A small-molecule ligand and the protein it binds are described below.
Small molecule (SMILES): CC(=O)N[C@H]1[C@H](O[C@H]2[C@H](O)[C@@H](NC(C)=O)CO[C@@H]2CO)O[C@H](CO)[C@@H](O)[C@@H]1O

Binding-site contacts:
Ligand atom C2 contacts residue ASN61 of chain 1.C at 2.4 Å.
Ligand atom O7 contacts residue ASN61 of chain 1.C at 3.7 Å.
Ligand atom C6 contacts residue ALA62 of chain 1.C at 4.1 Å (hydrophobic).
Ligand atom O5 contacts residue ASN61 of chain 1.C at 2.4 Å (h-bond).
Ligand atom C5 contacts residue ASN61 of chain 1.C at 3.7 Å.
Ligand atom N2 contacts residue ASN61 of chain 1.C at 3.5 Å (h-bond).
Ligand atom O6 contacts residue ASN61 of chain 1.C at 4.3 Å.
Ligand atom C1 contacts residue ASN61 of chain 1.C at 1.4 Å.
Ligand atom O6 contacts residue THR63 of chain 1.C at 4.2 Å.
Ligand atom O6 contacts residue ALA62 of chain 1.C at 3.3 Å (h-bond).
Ligand atom C6 contacts residue THR63 of chain 1.C at 3.9 Å.
Ligand atom C7 contacts residue ASN61 of chain 1.C at 3.9 Å.
Ligand atom C4 contacts residue ASN61 of chain 1.C at 4.1 Å.
Ligand atom C3 contacts residue ASN61 of chain 1.C at 3.4 Å.
Ligand atom O3 contacts residue ASN61 of chain 1.C at 3.3 Å (h-bond).
Ligand atom O5 contacts residue ALA62 of chain 1.C at 4.2 Å.

Sequence of chain 1.C:
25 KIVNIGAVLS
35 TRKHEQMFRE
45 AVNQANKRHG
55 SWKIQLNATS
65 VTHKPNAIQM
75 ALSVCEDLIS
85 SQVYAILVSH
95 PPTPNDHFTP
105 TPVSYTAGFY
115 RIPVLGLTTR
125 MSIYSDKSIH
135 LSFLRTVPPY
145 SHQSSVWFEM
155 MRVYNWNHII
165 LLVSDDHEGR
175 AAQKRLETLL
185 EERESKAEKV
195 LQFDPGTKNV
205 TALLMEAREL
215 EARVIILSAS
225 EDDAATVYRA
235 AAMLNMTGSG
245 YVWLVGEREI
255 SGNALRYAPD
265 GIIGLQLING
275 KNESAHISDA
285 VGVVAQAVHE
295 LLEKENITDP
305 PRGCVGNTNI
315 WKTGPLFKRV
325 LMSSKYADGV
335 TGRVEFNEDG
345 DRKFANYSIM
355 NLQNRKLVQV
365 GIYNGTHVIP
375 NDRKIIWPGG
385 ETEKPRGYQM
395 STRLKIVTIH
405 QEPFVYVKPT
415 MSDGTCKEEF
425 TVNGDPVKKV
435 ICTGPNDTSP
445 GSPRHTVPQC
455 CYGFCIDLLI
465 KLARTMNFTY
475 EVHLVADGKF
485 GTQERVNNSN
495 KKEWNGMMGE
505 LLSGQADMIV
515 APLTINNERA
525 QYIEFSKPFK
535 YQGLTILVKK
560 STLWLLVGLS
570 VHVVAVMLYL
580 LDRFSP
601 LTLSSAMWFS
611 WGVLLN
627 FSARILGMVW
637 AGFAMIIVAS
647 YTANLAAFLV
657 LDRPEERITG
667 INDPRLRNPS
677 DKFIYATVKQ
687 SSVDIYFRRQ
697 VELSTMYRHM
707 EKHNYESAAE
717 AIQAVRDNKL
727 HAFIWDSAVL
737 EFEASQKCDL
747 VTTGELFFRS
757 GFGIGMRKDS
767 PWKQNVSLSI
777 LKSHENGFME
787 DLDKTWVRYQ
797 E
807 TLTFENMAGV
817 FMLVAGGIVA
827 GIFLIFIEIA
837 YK